Binding-site contacts:
Ligand atom C3 contacts residue ASN327 of chain 2.A at 3.8 Å.
Ligand atom C8 contacts residue ASN327 of chain 2.A at 4.1 Å.
Ligand atom C5 contacts residue ASN327 of chain 2.A at 3.7 Å.
Ligand atom O7 contacts residue ASN327 of chain 2.A at 3.4 Å (h-bond).
Ligand atom C5 contacts residue SER329 of chain 2.A at 4.3 Å.
Ligand atom C1 contacts residue SER329 of chain 2.A at 3.4 Å.
Ligand atom C4 contacts residue ASN327 of chain 2.A at 4.2 Å.
Ligand atom O5 contacts residue SER329 of chain 2.A at 3.8 Å.
Ligand atom C1 contacts residue ASN327 of chain 2.A at 1.4 Å.
Ligand atom C7 contacts residue ASN327 of chain 2.A at 3.4 Å.
Ligand atom O7 contacts residue SER329 of chain 2.A at 4.0 Å.
Ligand atom N2 contacts residue ASN327 of chain 2.A at 3.0 Å (h-bond).
Ligand atom O5 contacts residue ASN327 of chain 2.A at 2.3 Å (h-bond).
Ligand atom C2 contacts residue ASN327 of chain 2.A at 2.4 Å.

A protein and the small-molecule ligand that binds it are described below.
Small molecule (SMILES): CC(=O)N[C@@H]1[C@@H](O)[C@H](O)[C@@H](CO)O[C@H]1O

Sequence of chain 2.A:
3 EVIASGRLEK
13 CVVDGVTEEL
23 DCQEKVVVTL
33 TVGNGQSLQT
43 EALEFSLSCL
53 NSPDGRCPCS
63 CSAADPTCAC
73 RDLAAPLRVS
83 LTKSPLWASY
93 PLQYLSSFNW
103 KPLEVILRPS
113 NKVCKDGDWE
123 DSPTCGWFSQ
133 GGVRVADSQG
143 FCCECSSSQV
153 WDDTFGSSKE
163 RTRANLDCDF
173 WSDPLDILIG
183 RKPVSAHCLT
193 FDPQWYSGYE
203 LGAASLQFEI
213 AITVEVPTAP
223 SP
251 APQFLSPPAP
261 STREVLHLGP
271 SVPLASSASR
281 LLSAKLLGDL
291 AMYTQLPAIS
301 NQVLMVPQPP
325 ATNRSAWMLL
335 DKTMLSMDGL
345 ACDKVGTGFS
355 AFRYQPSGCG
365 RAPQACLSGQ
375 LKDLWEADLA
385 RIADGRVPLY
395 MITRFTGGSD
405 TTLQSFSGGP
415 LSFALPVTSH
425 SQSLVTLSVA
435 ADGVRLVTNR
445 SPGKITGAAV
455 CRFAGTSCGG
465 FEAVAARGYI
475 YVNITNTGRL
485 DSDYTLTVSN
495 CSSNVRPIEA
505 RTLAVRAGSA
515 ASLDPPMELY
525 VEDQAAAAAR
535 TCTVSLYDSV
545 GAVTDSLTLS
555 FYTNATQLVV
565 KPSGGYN